The small molecule below binds the protein below.
Small molecule (SMILES): Nc1c2ccccc2[nH+]c2ccccc12

Binding-site contacts:
Ligand atom C14 contacts residue TRP89 of chain 1.A at 3.4 Å (hydrophobic).
Ligand atom N9 contacts residue TRP89 of chain 1.A at 3.5 Å.
Ligand atom C4 contacts residue TRP89 of chain 1.A at 3.7 Å (hydrophobic).
Ligand atom C3 contacts residue TRP442 of chain 1.A at 3.5 Å (hydrophobic).
Ligand atom C5 contacts residue GLY451 of chain 1.A at 3.9 Å.
Ligand atom C4 contacts residue TYR340 of chain 1.A at 3.5 Å (hydrophobic).
Ligand atom C5 contacts residue TRP89 of chain 1.A at 3.5 Å (hydrophobic).
Ligand atom C7 contacts residue GLY123 of chain 1.A at 3.7 Å.
Ligand atom C5 contacts residue HIS450 of chain 1.A at 4.1 Å.
Ligand atom C6 contacts residue SER206 of chain 1.A at 4.2 Å.
Ligand atom C14 contacts residue HIS450 of chain 1.A at 3.5 Å.
Ligand atom C2 contacts residue TRP442 of chain 1.A at 3.4 Å (hydrophobic).
Ligand atom C2 contacts residue TYR340 of chain 1.A at 3.2 Å (hydrophobic).
Ligand atom C2 contacts residue TRP89 of chain 1.A at 4.0 Å (hydrophobic).
Ligand atom C14 contacts residue TYR340 of chain 1.A at 3.8 Å (hydrophobic).
Ligand atom C13 contacts residue TRP89 of chain 1.A at 3.4 Å (hydrophobic).
Ligand atom N10 contacts residue GLY451 of chain 1.A at 4.2 Å.
Ligand atom C4 contacts residue HIS450 of chain 1.A at 3.2 Å.
Ligand atom C1 contacts residue TYR340 of chain 1.A at 3.6 Å (hydrophobic).
Ligand atom C4 contacts residue TYR452 of chain 1.A at 3.7 Å (hydrophobic).
Ligand atom C11 contacts residue TRP89 of chain 1.A at 3.6 Å (hydrophobic).
Ligand atom C2 contacts residue GLY85 of chain 1.A at 4.0 Å.
Ligand atom C1 contacts residue TRP89 of chain 1.A at 3.5 Å (hydrophobic).
Ligand atom C6 contacts residue GLU205 of chain 1.A at 3.1 Å.
Ligand atom C13 contacts residue TYR340 of chain 1.A at 3.7 Å (hydrophobic).
Ligand atom C3 contacts residue TYR452 of chain 1.A at 4.2 Å (hydrophobic).
Ligand atom C12 contacts residue TRP89 of chain 1.A at 3.5 Å (hydrophobic).
Ligand atom C8 contacts residue TRP89 of chain 1.A at 3.7 Å (hydrophobic).
Ligand atom C8 contacts residue GLY124 of chain 1.A at 3.9 Å.
Ligand atom C9 contacts residue TRP89 of chain 1.A at 3.4 Å (hydrophobic).
Ligand atom C7 contacts residue GLY124 of chain 1.A at 3.5 Å.
Ligand atom C6 contacts residue TRP89 of chain 1.A at 3.7 Å (hydrophobic).
Ligand atom C3 contacts residue TYR340 of chain 1.A at 3.3 Å (hydrophobic).
Ligand atom C3 contacts residue TRP89 of chain 1.A at 4.0 Å (hydrophobic).
Ligand atom C11 contacts residue HIS450 of chain 1.A at 3.9 Å.
Ligand atom C9 contacts residue TYR340 of chain 1.A at 4.0 Å (hydrophobic).
Ligand atom N10 contacts residue TRP89 of chain 1.A at 3.5 Å.
Ligand atom C5 contacts residue GLU205 of chain 1.A at 3.5 Å.
Ligand atom C7 contacts residue TRP89 of chain 1.A at 3.8 Å (hydrophobic).
Ligand atom N10 contacts residue HIS450 of chain 1.A at 2.9 Å (h-bond).

Sequence of chain 1.A:
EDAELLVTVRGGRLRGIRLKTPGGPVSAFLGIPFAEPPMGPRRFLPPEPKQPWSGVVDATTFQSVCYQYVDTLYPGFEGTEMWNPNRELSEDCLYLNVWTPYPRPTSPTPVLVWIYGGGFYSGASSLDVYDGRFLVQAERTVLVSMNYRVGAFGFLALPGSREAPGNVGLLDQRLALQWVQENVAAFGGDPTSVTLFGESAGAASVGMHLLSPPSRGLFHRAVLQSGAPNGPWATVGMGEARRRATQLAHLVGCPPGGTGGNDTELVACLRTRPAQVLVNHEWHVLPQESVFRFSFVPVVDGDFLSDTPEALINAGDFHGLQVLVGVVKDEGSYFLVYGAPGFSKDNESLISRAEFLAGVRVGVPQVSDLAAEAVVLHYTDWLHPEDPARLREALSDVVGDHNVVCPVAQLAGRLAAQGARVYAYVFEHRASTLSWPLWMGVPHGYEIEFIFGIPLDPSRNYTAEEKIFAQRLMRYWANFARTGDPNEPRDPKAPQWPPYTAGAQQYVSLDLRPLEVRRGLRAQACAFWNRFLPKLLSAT